Sequence of chain 1.A:
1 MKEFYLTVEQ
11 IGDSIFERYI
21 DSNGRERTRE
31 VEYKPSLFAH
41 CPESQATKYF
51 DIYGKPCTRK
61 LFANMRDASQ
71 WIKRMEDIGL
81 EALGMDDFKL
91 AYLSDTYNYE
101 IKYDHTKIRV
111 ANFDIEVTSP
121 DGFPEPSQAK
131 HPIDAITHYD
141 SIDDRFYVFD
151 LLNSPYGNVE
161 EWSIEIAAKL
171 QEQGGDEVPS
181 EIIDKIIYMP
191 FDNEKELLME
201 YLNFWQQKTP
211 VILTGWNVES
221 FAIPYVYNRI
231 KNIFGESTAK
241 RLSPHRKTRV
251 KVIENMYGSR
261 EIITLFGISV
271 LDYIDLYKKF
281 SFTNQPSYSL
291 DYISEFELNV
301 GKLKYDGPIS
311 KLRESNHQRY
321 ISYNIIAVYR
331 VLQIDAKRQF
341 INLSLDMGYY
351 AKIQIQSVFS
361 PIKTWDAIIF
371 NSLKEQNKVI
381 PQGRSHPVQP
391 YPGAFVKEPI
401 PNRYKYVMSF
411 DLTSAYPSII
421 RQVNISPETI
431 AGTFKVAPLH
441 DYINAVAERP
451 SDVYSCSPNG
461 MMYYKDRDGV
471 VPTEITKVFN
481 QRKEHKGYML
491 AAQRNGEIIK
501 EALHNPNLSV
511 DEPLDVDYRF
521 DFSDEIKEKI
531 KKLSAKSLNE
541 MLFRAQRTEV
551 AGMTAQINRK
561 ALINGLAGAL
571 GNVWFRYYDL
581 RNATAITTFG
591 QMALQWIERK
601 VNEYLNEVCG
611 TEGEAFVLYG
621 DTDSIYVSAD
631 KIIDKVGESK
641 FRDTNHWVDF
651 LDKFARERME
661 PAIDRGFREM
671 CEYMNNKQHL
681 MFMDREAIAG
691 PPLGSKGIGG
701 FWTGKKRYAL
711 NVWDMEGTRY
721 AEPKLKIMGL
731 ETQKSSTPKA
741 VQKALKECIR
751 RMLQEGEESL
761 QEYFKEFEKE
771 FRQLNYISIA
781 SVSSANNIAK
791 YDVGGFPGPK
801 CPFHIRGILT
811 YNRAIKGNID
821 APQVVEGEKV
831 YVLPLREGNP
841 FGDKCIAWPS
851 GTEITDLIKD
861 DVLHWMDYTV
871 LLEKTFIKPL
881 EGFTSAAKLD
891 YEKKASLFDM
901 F

Binding-site contacts:
Ligand atom O3B contacts residue ARG482 of chain 1.A at 3.8 Å.
Ligand atom O1G contacts residue LEU412 of chain 1.A at 3.4 Å (h-bond).
Ligand atom O3' contacts residue TYR416 of chain 1.A at 3.0 Å (h-bond).
Ligand atom O1B contacts residue SER414 of chain 1.A at 3.3 Å.
Ligand atom PB contacts residue ALA415 of chain 1.A at 3.8 Å.
Ligand atom O2G contacts residue SER414 of chain 1.A at 2.9 Å (h-bond).
Ligand atom C5' contacts residue ASP623 of chain 1.A at 3.5 Å.
Ligand atom O2G contacts residue THR413 of chain 1.A at 3.6 Å.
Ligand atom C2' contacts residue TYR416 of chain 1.A at 3.7 Å (hydrophobic).
Ligand atom PG contacts residue ARG482 of chain 1.A at 3.7 Å.
Ligand atom PG contacts residue CA1 of chain 1.E at 3.6 Å.
Ligand atom O3G contacts residue LYS560 of chain 1.A at 3.4 Å (salt-bridge).
Ligand atom PA contacts residue CA1 of chain 1.E at 3.6 Å.
Ligand atom O2B contacts residue ALA415 of chain 1.A at 3.0 Å (h-bond).
Ligand atom O2A contacts residue CA1 of chain 1.E at 2.4 Å.
Ligand atom O1B contacts residue ALA415 of chain 1.A at 3.6 Å (h-bond).
Ligand atom C2' contacts residue ASN564 of chain 1.A at 3.7 Å.
Ligand atom O1G contacts residue CA1 of chain 1.E at 2.2 Å.
Ligand atom O3B contacts residue LYS560 of chain 1.A at 3.7 Å.
Ligand atom O3G contacts residue ARG482 of chain 1.A at 2.7 Å (salt-bridge).
Ligand atom O2B contacts residue ASP623 of chain 1.A at 3.2 Å (salt-bridge).
Ligand atom PG contacts residue SER414 of chain 1.A at 3.8 Å.
Ligand atom O3A contacts residue LYS560 of chain 1.A at 3.3 Å (salt-bridge).
Ligand atom O1B contacts residue ASN564 of chain 1.A at 3.2 Å (h-bond).
Ligand atom O2B contacts residue SER414 of chain 1.A at 3.4 Å (h-bond).
Ligand atom O1A contacts residue LYS560 of chain 1.A at 3.2 Å (salt-bridge).
Ligand atom O3B contacts residue SER414 of chain 1.A at 3.6 Å (h-bond).
Ligand atom O2G contacts residue ARG482 of chain 1.A at 2.9 Å (salt-bridge).
Ligand atom PB contacts residue SER414 of chain 1.A at 3.7 Å.
Ligand atom O2B contacts residue LEU412 of chain 1.A at 3.1 Å (h-bond).
Ligand atom O3A contacts residue CA1 of chain 1.E at 3.8 Å.
Ligand atom O2A contacts residue ASP411 of chain 1.A at 3.7 Å.
Ligand atom C3' contacts residue ASN564 of chain 1.A at 3.5 Å.
Ligand atom O3' contacts residue ALA415 of chain 1.A at 3.5 Å (h-bond).
Ligand atom O1G contacts residue ASP411 of chain 1.A at 3.2 Å (salt-bridge).
Ligand atom O2A contacts residue CA1 of chain 1.F at 2.6 Å.
Ligand atom O3' contacts residue ASN564 of chain 1.A at 3.3 Å (h-bond).
Ligand atom O2B contacts residue CA1 of chain 1.E at 2.3 Å.
Ligand atom O2A contacts residue ASP623 of chain 1.A at 3.2 Å (salt-bridge).
Ligand atom PB contacts residue CA1 of chain 1.E at 3.4 Å.

A protein and the small-molecule ligand that binds it are described below.
Small molecule (SMILES): Nc1ncnc2c1ncn2[C@H]1C[C@H](O)[C@@H](CO[P](=O)(O)O[P](=O)(O)OP(=O)(O)O)O1